A protein and the small-molecule ligand that binds it are described below.
Small molecule (SMILES): CC(=O)N[C@@H]1[C@@H](O)[C@H](O)[C@@H](CO)O[C@H]1O

Sequence of chain 1.A:
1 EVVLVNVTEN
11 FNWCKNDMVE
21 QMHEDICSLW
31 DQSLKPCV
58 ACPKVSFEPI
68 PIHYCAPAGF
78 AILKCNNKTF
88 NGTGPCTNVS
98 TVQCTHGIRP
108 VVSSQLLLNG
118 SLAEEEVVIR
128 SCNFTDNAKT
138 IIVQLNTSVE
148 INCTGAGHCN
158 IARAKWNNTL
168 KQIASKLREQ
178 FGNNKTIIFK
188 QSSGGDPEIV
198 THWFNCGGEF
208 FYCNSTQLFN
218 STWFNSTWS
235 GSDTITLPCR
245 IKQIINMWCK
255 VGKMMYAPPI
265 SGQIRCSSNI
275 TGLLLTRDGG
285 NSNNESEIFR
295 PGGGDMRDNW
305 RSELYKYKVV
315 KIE

Binding-site contacts:
Ligand atom O5 contacts residue ASP133 of chain 1.A at 3.4 Å.
Ligand atom C8 contacts residue ASN130 of chain 1.A at 3.5 Å.
Ligand atom C3 contacts residue ASN130 of chain 1.A at 3.6 Å.
Ligand atom C5 contacts residue THR132 of chain 1.A at 4.0 Å.
Ligand atom O6 contacts residue ASP133 of chain 1.A at 3.8 Å.
Ligand atom C4 contacts residue ASN130 of chain 1.A at 4.0 Å.
Ligand atom O5 contacts residue ASN130 of chain 1.A at 2.2 Å (h-bond).
Ligand atom C1 contacts residue THR132 of chain 1.A at 4.1 Å.
Ligand atom C5 contacts residue ASN130 of chain 1.A at 3.5 Å.
Ligand atom N2 contacts residue ASN130 of chain 1.A at 2.8 Å (h-bond).
Ligand atom C7 contacts residue ASN130 of chain 1.A at 3.5 Å.
Ligand atom O5 contacts residue THR132 of chain 1.A at 4.0 Å.
Ligand atom C2 contacts residue ASN130 of chain 1.A at 2.2 Å.
Ligand atom C5 contacts residue ASP133 of chain 1.A at 4.5 Å.
Ligand atom C6 contacts residue ASP133 of chain 1.A at 4.5 Å.
Ligand atom O6 contacts residue THR132 of chain 1.A at 4.2 Å.
Ligand atom C1 contacts residue ASN130 of chain 1.A at 1.4 Å.
Ligand atom C1 contacts residue ASP133 of chain 1.A at 4.1 Å.
Ligand atom C6 contacts residue THR132 of chain 1.A at 4.0 Å.